Sequence of chain 2.A:
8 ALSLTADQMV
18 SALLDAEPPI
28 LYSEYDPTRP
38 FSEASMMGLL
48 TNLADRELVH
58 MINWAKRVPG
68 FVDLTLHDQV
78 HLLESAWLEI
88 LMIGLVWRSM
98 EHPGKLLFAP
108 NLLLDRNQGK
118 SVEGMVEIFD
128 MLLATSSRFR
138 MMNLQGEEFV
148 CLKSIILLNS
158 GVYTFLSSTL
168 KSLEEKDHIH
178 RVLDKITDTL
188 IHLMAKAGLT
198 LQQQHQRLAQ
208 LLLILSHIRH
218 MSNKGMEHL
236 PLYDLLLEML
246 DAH

Binding-site contacts:
Ligand atom C9 contacts residue LEU240 of chain 2.A at 3.6 Å (hydrophobic).
Ligand atom C26 contacts residue LEU226 of chain 2.A at 3.8 Å (hydrophobic).
Ligand atom C26 contacts residue THR48 of chain 2.A at 3.5 Å.
Ligand atom C21 contacts residue ASP52 of chain 2.A at 3.9 Å.
Ligand atom C41 contacts residue MET89 of chain 2.A at 3.7 Å (hydrophobic).
Ligand atom C33 contacts residue LEU226 of chain 2.A at 3.7 Å (hydrophobic).
Ligand atom C31 contacts residue LEU85 of chain 2.A at 3.7 Å (hydrophobic).
Ligand atom C33 contacts residue TRP84 of chain 2.A at 3.6 Å (hydrophobic).
Ligand atom C26 contacts residue MET44 of chain 2.A at 3.6 Å (hydrophobic).
Ligand atom C46 contacts residue ALA51 of chain 2.A at 3.6 Å (hydrophobic).
Ligand atom C25 contacts residue LEU226 of chain 2.A at 3.7 Å (hydrophobic).
Ligand atom C62 contacts residue LEU226 of chain 2.A at 3.8 Å (hydrophobic).
Ligand atom C51 contacts residue LEU88 of chain 2.A at 3.5 Å (hydrophobic).
Ligand atom O53 contacts residue GLU54 of chain 2.A at 2.7 Å (salt-bridge).
Ligand atom C15 contacts residue ASP52 of chain 2.A at 3.6 Å.
Ligand atom C6 contacts residue ASP52 of chain 2.A at 3.5 Å.
Ligand atom C25 contacts residue ALA51 of chain 2.A at 3.8 Å (hydrophobic).
Ligand atom C18 contacts residue ASP52 of chain 2.A at 3.9 Å.
Ligand atom C28 contacts residue MET44 of chain 2.A at 3.6 Å (hydrophobic).
Ligand atom C60 contacts residue ILE125 of chain 2.A at 3.5 Å (hydrophobic).
Ligand atom O24 contacts residue LEU226 of chain 2.A at 3.4 Å.
Ligand atom O53 contacts residue ARG95 of chain 2.A at 3.0 Å (salt-bridge).
Ligand atom C28 contacts residue THR48 of chain 2.A at 3.9 Å.
Ligand atom C28 contacts residue LEU47 of chain 2.A at 3.7 Å (hydrophobic).
Ligand atom C3 contacts residue ASP52 of chain 2.A at 3.5 Å.
Ligand atom C60 contacts residue HIS225 of chain 2.A at 3.7 Å.
Ligand atom C31 contacts residue ALA51 of chain 2.A at 3.8 Å (hydrophobic).
Ligand atom C9 contacts residue LEU237 of chain 2.A at 3.8 Å (hydrophobic).
Ligand atom C33 contacts residue ALA51 of chain 2.A at 3.6 Å (hydrophobic).
Ligand atom C46 contacts residue LEU47 of chain 2.A at 3.7 Å (hydrophobic).
Ligand atom C12 contacts residue ASP52 of chain 2.A at 3.6 Å.
Ligand atom C48 contacts residue ALA51 of chain 2.A at 3.8 Å (hydrophobic).
Ligand atom C62 contacts residue GLY222 of chain 2.A at 3.4 Å.
Ligand atom C3 contacts residue TRP84 of chain 2.A at 3.6 Å (hydrophobic).
Ligand atom C21 contacts residue THR48 of chain 2.A at 3.5 Å.
Ligand atom N1 contacts residue ASP52 of chain 2.A at 2.9 Å (salt-bridge).
Ligand atom C48 contacts residue GLU54 of chain 2.A at 3.0 Å.
Ligand atom C50 contacts residue GLU54 of chain 2.A at 3.2 Å.
Ligand atom O53 contacts residue LEU88 of chain 2.A at 3.7 Å.
Ligand atom O24 contacts residue TRP84 of chain 2.A at 3.9 Å.

A small-molecule ligand and the protein it binds are described below.
Small molecule (SMILES): Oc1ccc2c(c1)CCN(c1ccccc1)[C@@H]2c1ccc(OCCN2CCCCC2)cc1